The small molecule below binds the protein below.
Small molecule (SMILES): CC(=O)N[C@H]1[C@H](O[C@H]2[C@H](O)[C@@H](NC(C)=O)CO[C@@H]2CO)O[C@H](CO)[C@@H](O[C@@H]2O[C@H](CO)[C@@H](O)[C@H](O)[C@@H]2O)[C@@H]1O

Sequence of chain 1.D:
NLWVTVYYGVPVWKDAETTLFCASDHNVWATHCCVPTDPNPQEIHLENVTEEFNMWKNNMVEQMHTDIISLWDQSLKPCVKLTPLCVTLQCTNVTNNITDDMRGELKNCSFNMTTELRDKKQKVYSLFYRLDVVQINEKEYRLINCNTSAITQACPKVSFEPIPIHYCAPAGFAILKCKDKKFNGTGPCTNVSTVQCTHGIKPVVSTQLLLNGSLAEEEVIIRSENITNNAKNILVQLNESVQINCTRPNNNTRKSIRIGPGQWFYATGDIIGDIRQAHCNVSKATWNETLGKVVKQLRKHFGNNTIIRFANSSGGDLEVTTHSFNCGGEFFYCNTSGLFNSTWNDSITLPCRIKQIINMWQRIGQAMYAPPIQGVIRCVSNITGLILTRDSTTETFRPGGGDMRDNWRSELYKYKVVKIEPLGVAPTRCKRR

Binding-site contacts:
Ligand atom O7 contacts residue ASN267 of chain 1.D at 3.7 Å.
Ligand atom C1 contacts residue NAG1 of chain 1.UA at 4.0 Å.
Ligand atom C7 contacts residue SER450 of chain 1.D at 4.4 Å.
Ligand atom O3 contacts residue VAL449 of chain 1.D at 4.5 Å.
Ligand atom C5 contacts residue NAG1 of chain 1.UA at 4.1 Å.
Ligand atom C1 contacts residue VAL449 of chain 1.D at 4.0 Å (hydrophobic).
Ligand atom C1 contacts residue GLU216 of chain 1.D at 4.3 Å.
Ligand atom O5 contacts residue NAG1 of chain 1.UA at 3.5 Å.
Ligand atom C2 contacts residue SER450 of chain 1.D at 4.2 Å.
Ligand atom C7 contacts residue ASN267 of chain 1.D at 3.6 Å.
Ligand atom C4 contacts residue VAL449 of chain 1.D at 3.8 Å (hydrophobic).
Ligand atom N2 contacts residue SER450 of chain 1.D at 3.5 Å.
Ligand atom C3 contacts residue VAL449 of chain 1.D at 3.5 Å (hydrophobic).
Ligand atom C8 contacts residue LEU266 of chain 1.D at 3.6 Å (hydrophobic).
Ligand atom O4 contacts residue VAL449 of chain 1.D at 3.9 Å.
Ligand atom C3 contacts residue ASN267 of chain 1.D at 3.9 Å.
Ligand atom C2 contacts residue ASN267 of chain 1.D at 2.5 Å.
Ligand atom O5 contacts residue VAL449 of chain 1.D at 4.2 Å.
Ligand atom C7 contacts residue ASN381 of chain 1.D at 4.4 Å.
Ligand atom C8 contacts residue SER450 of chain 1.D at 4.5 Å.
Ligand atom O5 contacts residue GLU216 of chain 1.D at 4.0 Å.
Ligand atom C6 contacts residue GLY383 of chain 1.D at 4.2 Å.
Ligand atom C5 contacts residue GLU216 of chain 1.D at 3.6 Å.
Ligand atom C8 contacts residue ASN381 of chain 1.D at 3.7 Å.
Ligand atom N2 contacts residue ASN267 of chain 1.D at 3.0 Å (h-bond).
Ligand atom C8 contacts residue VAL259 of chain 1.D at 4.2 Å (hydrophobic).
Ligand atom O6 contacts residue GLY383 of chain 1.D at 3.6 Å (h-bond).
Ligand atom C8 contacts residue PHE380 of chain 1.D at 4.2 Å (hydrophobic).
Ligand atom C6 contacts residue NAG1 of chain 1.UA at 4.2 Å.
Ligand atom C5 contacts residue ASN267 of chain 1.D at 3.8 Å.
Ligand atom O5 contacts residue ASN267 of chain 1.D at 2.4 Å (h-bond).
Ligand atom C1 contacts residue ASN267 of chain 1.D at 1.5 Å.
Ligand atom C5 contacts residue VAL449 of chain 1.D at 3.5 Å (hydrophobic).
Ligand atom C6 contacts residue GLU216 of chain 1.D at 4.0 Å.
Ligand atom C1 contacts residue SER450 of chain 1.D at 3.9 Å.
Ligand atom C4 contacts residue ASN267 of chain 1.D at 4.3 Å.
Ligand atom O6 contacts residue CYS448 of chain 1.D at 4.5 Å.
Ligand atom O7 contacts residue VAL259 of chain 1.D at 4.2 Å.
Ligand atom C2 contacts residue VAL449 of chain 1.D at 4.2 Å (hydrophobic).
Ligand atom O7 contacts residue PRO217 of chain 1.D at 4.3 Å.